Sequence of chain 1.A:
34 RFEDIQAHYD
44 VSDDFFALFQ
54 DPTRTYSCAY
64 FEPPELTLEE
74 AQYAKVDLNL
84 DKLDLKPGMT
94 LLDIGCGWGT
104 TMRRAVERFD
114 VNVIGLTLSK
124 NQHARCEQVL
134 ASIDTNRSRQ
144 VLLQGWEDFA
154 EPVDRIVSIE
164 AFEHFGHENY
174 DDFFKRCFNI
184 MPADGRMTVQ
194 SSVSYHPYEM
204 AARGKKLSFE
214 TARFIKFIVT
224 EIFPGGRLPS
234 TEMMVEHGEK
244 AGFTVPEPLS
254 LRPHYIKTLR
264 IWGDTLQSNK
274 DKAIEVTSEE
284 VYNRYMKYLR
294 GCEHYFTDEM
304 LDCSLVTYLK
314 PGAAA

Binding-site contacts:
Ligand atom C06 contacts residue ILE221 of chain 1.A at 4.2 Å (hydrophobic).
Ligand atom C06 contacts residue PHE226 of chain 1.A at 3.5 Å (hydrophobic).
Ligand atom C03 contacts residue GLU166 of chain 1.A at 3.8 Å.
Ligand atom C02 contacts residue LEU231 of chain 1.A at 4.1 Å (hydrophobic).
Ligand atom C06 contacts residue GLU166 of chain 1.A at 3.8 Å.
Ligand atom C07 contacts residue LEU231 of chain 1.A at 3.6 Å (hydrophobic).
Ligand atom C06 contacts residue VAL222 of chain 1.A at 4.3 Å (hydrophobic).
Ligand atom O01 contacts residue TYR291 of chain 1.A at 3.7 Å.
Ligand atom C01 contacts residue HIS167 of chain 1.A at 3.6 Å.
Ligand atom C02 contacts residue PHE226 of chain 1.A at 3.4 Å (hydrophobic).
Ligand atom C08 contacts residue HIS167 of chain 1.A at 4.3 Å.
Ligand atom C04 contacts residue ILE221 of chain 1.A at 4.2 Å (hydrophobic).
Ligand atom C02 contacts residue GLU166 of chain 1.A at 4.3 Å.
Ligand atom C01 contacts residue GLU166 of chain 1.A at 3.3 Å.
Ligand atom C04 contacts residue TYR291 of chain 1.A at 4.0 Å (hydrophobic).
Ligand atom C05 contacts residue ILE221 of chain 1.A at 3.2 Å (hydrophobic).
Ligand atom C09 contacts residue LEU231 of chain 1.A at 3.6 Å (hydrophobic).
Ligand atom C03 contacts residue PHE226 of chain 1.A at 3.2 Å (hydrophobic).
Ligand atom C08 contacts residue GLU166 of chain 1.A at 3.2 Å.
Ligand atom C09 contacts residue PHE226 of chain 1.A at 3.6 Å (hydrophobic).
Ligand atom C07 contacts residue ILE221 of chain 1.A at 3.4 Å (hydrophobic).
Ligand atom C06 contacts residue LEU231 of chain 1.A at 4.0 Å (hydrophobic).
Ligand atom O contacts residue PHE299 of chain 1.A at 4.0 Å.
Ligand atom C contacts residue GLU166 of chain 1.A at 3.3 Å.
Ligand atom C08 contacts residue PHE226 of chain 1.A at 3.4 Å (hydrophobic).
Ligand atom O01 contacts residue PHE226 of chain 1.A at 3.9 Å.
Ligand atom C09 contacts residue ILE221 of chain 1.A at 3.7 Å (hydrophobic).
Ligand atom O01 contacts residue SER195 of chain 1.A at 3.4 Å (h-bond).
Ligand atom C01 contacts residue PHE226 of chain 1.A at 3.4 Å (hydrophobic).
Ligand atom C01 contacts residue GLY229 of chain 1.A at 3.4 Å.
Ligand atom C contacts residue PHE226 of chain 1.A at 3.3 Å (hydrophobic).
Ligand atom O contacts residue CYS295 of chain 1.A at 3.8 Å.
Ligand atom C04 contacts residue LEU231 of chain 1.A at 4.2 Å (hydrophobic).
Ligand atom C02 contacts residue SER195 of chain 1.A at 4.1 Å.
Ligand atom C05 contacts residue LEU231 of chain 1.A at 3.3 Å (hydrophobic).
Ligand atom C contacts residue HIS167 of chain 1.A at 3.9 Å.
Ligand atom C04 contacts residue SER195 of chain 1.A at 3.7 Å.
Ligand atom O contacts residue SER195 of chain 1.A at 3.5 Å (h-bond).
Ligand atom C01 contacts residue ARG230 of chain 1.A at 4.2 Å.
Ligand atom O contacts residue TYR291 of chain 1.A at 4.1 Å.

A small-molecule ligand and the protein it binds are described below.
Small molecule (SMILES): Cc1ccc2oc(=O)ccc2c1